The protein below binds the small molecule below.
Small molecule (SMILES): CC(=O)N1CCN(c2ccc(OC[C@H]3CO[C@](Cn4ccnc4)(c4ccc(Cl)cc4Cl)O3)cc2)CC1

Sequence of chain 1.A:
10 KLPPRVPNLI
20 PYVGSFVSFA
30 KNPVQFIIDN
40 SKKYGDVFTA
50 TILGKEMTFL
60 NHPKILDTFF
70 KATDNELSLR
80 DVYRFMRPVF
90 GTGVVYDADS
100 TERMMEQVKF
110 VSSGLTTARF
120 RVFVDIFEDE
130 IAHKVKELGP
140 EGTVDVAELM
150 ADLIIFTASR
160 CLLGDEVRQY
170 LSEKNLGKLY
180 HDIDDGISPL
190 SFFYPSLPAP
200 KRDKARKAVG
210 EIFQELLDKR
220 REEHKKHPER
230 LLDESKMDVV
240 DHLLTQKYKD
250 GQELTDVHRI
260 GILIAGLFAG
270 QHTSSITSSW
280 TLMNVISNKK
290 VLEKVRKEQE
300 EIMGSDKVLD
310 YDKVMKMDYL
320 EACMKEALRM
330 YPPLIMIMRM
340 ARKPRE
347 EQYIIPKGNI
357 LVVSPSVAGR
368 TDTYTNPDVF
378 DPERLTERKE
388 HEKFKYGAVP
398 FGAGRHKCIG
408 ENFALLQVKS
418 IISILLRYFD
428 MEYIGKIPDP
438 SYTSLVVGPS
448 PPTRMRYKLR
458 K

Binding-site contacts:
Ligand atom O1 contacts residue TYR95 of chain 1.A at 3.8 Å.
Ligand atom C2 contacts residue HEM1 of chain 1.B at 3.2 Å.
Ligand atom C16 contacts residue PHE84 of chain 1.A at 3.7 Å (hydrophobic).
Ligand atom C10 contacts residue ALA264 of chain 1.A at 3.7 Å (hydrophobic).
Ligand atom C1 contacts residue HEM1 of chain 1.B at 3.1 Å.
Ligand atom C22 contacts residue ILE334 of chain 1.A at 3.9 Å (hydrophobic).
Ligand atom C13 contacts residue HEM1 of chain 1.B at 3.7 Å.
Ligand atom C2 contacts residue ALA268 of chain 1.A at 3.6 Å (hydrophobic).
Ligand atom C9 contacts residue PHE89 of chain 1.A at 3.6 Å (hydrophobic).
Ligand atom O4 contacts residue PRO32 of chain 1.A at 3.9 Å.
Ligand atom C3 contacts residue ALA268 of chain 1.A at 3.8 Å (hydrophobic).
Ligand atom C26 contacts residue PRO188 of chain 1.A at 3.5 Å (hydrophobic).
Ligand atom N2 contacts residue HEM1 of chain 1.B at 2.2 Å.
Ligand atom CL1 contacts residue HEM1 of chain 1.B at 3.8 Å.
Ligand atom C7 contacts residue TYR95 of chain 1.A at 3.4 Å (hydrophobic).
Ligand atom C12 contacts residue HEM1 of chain 1.B at 3.4 Å.
Ligand atom C13 contacts residue TYR95 of chain 1.A at 3.2 Å (hydrophobic).
Ligand atom C25 contacts residue PRO188 of chain 1.A at 3.6 Å (hydrophobic).
Ligand atom C17 contacts residue PHE84 of chain 1.A at 3.8 Å (hydrophobic).
Ligand atom C17 contacts residue LEU442 of chain 1.A at 3.6 Å (hydrophobic).
Ligand atom C19 contacts residue MET335 of chain 1.A at 3.1 Å (hydrophobic).
Ligand atom C14 contacts residue TYR82 of chain 1.A at 3.9 Å (hydrophobic).
Ligand atom CL2 contacts residue PHE267 of chain 1.A at 3.2 Å.
Ligand atom CL1 contacts residue ALA264 of chain 1.A at 3.8 Å.
Ligand atom C6 contacts residue TYR82 of chain 1.A at 3.5 Å (hydrophobic).
Ligand atom CL2 contacts residue PHE89 of chain 1.A at 3.1 Å.
Ligand atom O3 contacts residue TYR82 of chain 1.A at 3.9 Å.
Ligand atom C12 contacts residue TYR95 of chain 1.A at 3.7 Å (hydrophobic).
Ligand atom O4 contacts residue PRO188 of chain 1.A at 3.8 Å.
Ligand atom C4 contacts residue LEU333 of chain 1.A at 3.9 Å (hydrophobic).
Ligand atom C7 contacts residue TYR82 of chain 1.A at 3.6 Å (hydrophobic).
Ligand atom C10 contacts residue PHE89 of chain 1.A at 3.5 Å (hydrophobic).
Ligand atom O1 contacts residue HEM1 of chain 1.B at 3.9 Å.
Ligand atom C1 contacts residue LEU333 of chain 1.A at 3.6 Å (hydrophobic).
Ligand atom C20 contacts residue MET335 of chain 1.A at 3.3 Å (hydrophobic).
Ligand atom C26 contacts residue PHE28 of chain 1.A at 3.7 Å (hydrophobic).
Ligand atom C2 contacts residue THR272 of chain 1.A at 3.7 Å.
Ligand atom C3 contacts residue THR272 of chain 1.A at 3.8 Å.
Ligand atom C26 contacts residue PHE192 of chain 1.A at 3.2 Å (hydrophobic).
Ligand atom N1 contacts residue LEU333 of chain 1.A at 3.6 Å.